A small-molecule ligand and the protein it binds are described below.
Small molecule (SMILES): CSCC[C@H](NC(=O)[C@@H](NC(=O)[C@H](CCC(=O)O)NC(=O)[C@H](CCSC)NC(=O)[C@H](CC(N)=O)NC(=O)[C@H](CCC(=O)O)NC(=O)[C@H](CC(=O)O)NC(=O)[C@H](CO)NC(=O)[C@H](C)N)[C@@H](C)O)C(=O)O

Sequence of chain 1.G:
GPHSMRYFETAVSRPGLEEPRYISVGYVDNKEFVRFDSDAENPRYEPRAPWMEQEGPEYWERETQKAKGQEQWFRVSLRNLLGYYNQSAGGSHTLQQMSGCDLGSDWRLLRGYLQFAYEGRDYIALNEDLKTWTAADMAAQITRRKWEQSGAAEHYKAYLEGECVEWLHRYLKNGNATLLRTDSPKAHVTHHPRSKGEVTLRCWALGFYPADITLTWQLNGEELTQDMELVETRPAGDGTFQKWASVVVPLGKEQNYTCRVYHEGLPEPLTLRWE

Binding-site contacts:
Ligand atom ND2 contacts residue GLN97 of chain 1.G at 2.9 Å (h-bond).
Ligand atom OD1 contacts residue GLN97 of chain 1.G at 3.4 Å (h-bond).
Ligand atom OE2 contacts residue GLY69 of chain 1.G at 3.4 Å.
Ligand atom ND2 contacts residue TRP73 of chain 1.G at 3.3 Å.
Ligand atom N contacts residue TYR156 of chain 1.G at 3.4 Å (h-bond).
Ligand atom O contacts residue TRP147 of chain 1.G at 3.1 Å (h-bond).
Ligand atom O contacts residue TRP73 of chain 1.G at 3.0 Å (h-bond).
Ligand atom C contacts residue TYR84 of chain 1.G at 3.5 Å (hydrophobic).
Ligand atom CB contacts residue TRP73 of chain 1.G at 3.4 Å (hydrophobic).
Ligand atom N contacts residue SER77 of chain 1.G at 3.2 Å (h-bond).
Ligand atom CB contacts residue SER150 of chain 1.G at 3.3 Å.
Ligand atom CE contacts residue SER150 of chain 1.G at 3.4 Å.
Ligand atom CB contacts residue GLN70 of chain 1.G at 3.4 Å.
Ligand atom O contacts residue TYR84 of chain 1.G at 2.7 Å (h-bond).
Ligand atom O contacts residue TRP73 of chain 1.G at 3.2 Å (h-bond).
Ligand atom CA contacts residue TYR7 of chain 1.G at 3.4 Å (hydrophobic).
Ligand atom N contacts residue TYR171 of chain 1.G at 2.7 Å (h-bond).
Ligand atom OG contacts residue TYR45 of chain 1.G at 2.8 Å (h-bond).
Ligand atom O contacts residue LYS66 of chain 1.G at 3.3 Å.
Ligand atom SD contacts residue ALA152 of chain 1.G at 3.4 Å.
Ligand atom O contacts residue TYR159 of chain 1.G at 2.7 Å (h-bond).
Ligand atom N contacts residue GLN70 of chain 1.G at 2.9 Å (h-bond).
Ligand atom O contacts residue LYS146 of chain 1.G at 3.4 Å.
Ligand atom OXT contacts residue THR143 of chain 1.G at 2.6 Å (h-bond).
Ligand atom OG contacts residue GLU63 of chain 1.G at 3.3 Å (salt-bridge).
Ligand atom O contacts residue HIS155 of chain 1.G at 3.1 Å.
Ligand atom OD1 contacts residue GLN70 of chain 1.G at 3.0 Å (h-bond).
Ligand atom SD contacts residue SER150 of chain 1.G at 3.4 Å (h-bond).
Ligand atom C contacts residue TYR7 of chain 1.G at 3.4 Å (hydrophobic).
Ligand atom C contacts residue TRP73 of chain 1.G at 3.3 Å (hydrophobic).
Ligand atom O contacts residue GLN70 of chain 1.G at 3.3 Å (h-bond).
Ligand atom CG contacts residue GLN70 of chain 1.G at 3.4 Å.
Ligand atom CA contacts residue TYR171 of chain 1.G at 3.3 Å (hydrophobic).
Ligand atom CA contacts residue TYR156 of chain 1.G at 3.4 Å (hydrophobic).
Ligand atom CB contacts residue TYR156 of chain 1.G at 3.3 Å (hydrophobic).
Ligand atom CG contacts residue SER77 of chain 1.G at 3.3 Å.
Ligand atom C contacts residue THR143 of chain 1.G at 3.2 Å.
Ligand atom O contacts residue TRP147 of chain 1.G at 2.8 Å (h-bond).
Ligand atom N contacts residue GLU63 of chain 1.G at 3.2 Å (salt-bridge).
Ligand atom O contacts residue LYS146 of chain 1.G at 3.4 Å (salt-bridge).